A protein and the small-molecule ligand that binds it are described below.
Small molecule (SMILES): O=c1ccn([C@@H]2O[C@H](CO)[C@@H](OP(=O)(O)O)[C@H]2F)c(=O)[nH]1

Sequence of chain 1.B:
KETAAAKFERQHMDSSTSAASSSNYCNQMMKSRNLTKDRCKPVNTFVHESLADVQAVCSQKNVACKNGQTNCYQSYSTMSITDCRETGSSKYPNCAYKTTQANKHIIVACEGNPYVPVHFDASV

Binding-site contacts:
Ligand atom C4 contacts residue PHE120 of chain 1.B at 3.8 Å (hydrophobic).
Ligand atom O4 contacts residue ALA122 of chain 1.B at 3.9 Å.
Ligand atom P contacts residue GLN11 of chain 1.B at 3.9 Å.
Ligand atom C4' contacts residue LYS41 of chain 1.B at 3.9 Å.
Ligand atom C2 contacts residue ASN44 of chain 1.B at 3.9 Å.
Ligand atom O2P contacts residue GLN11 of chain 1.B at 3.1 Å (h-bond).
Ligand atom O2 contacts residue ASN44 of chain 1.B at 3.1 Å.
Ligand atom C2 contacts residue PHE120 of chain 1.B at 3.7 Å (hydrophobic).
Ligand atom F2' contacts residue HIS12 of chain 1.B at 2.8 Å.
Ligand atom O2 contacts residue VAL43 of chain 1.B at 3.8 Å.
Ligand atom C1' contacts residue VAL43 of chain 1.B at 3.3 Å (hydrophobic).
Ligand atom C2' contacts residue HIS12 of chain 1.B at 3.6 Å.
Ligand atom C2 contacts residue VAL43 of chain 1.B at 4.0 Å (hydrophobic).
Ligand atom C5' contacts residue LYS66 of chain 1.B at 3.9 Å.
Ligand atom O3P contacts residue GLN11 of chain 1.B at 3.7 Å.
Ligand atom C2' contacts residue PHE120 of chain 1.B at 3.5 Å (hydrophobic).
Ligand atom C3' contacts residue PHE120 of chain 1.B at 3.8 Å (hydrophobic).
Ligand atom O4 contacts residue PHE120 of chain 1.B at 3.7 Å.
Ligand atom O3P contacts residue HIS119 of chain 1.B at 3.7 Å.
Ligand atom O5' contacts residue LYS66 of chain 1.B at 2.7 Å (salt-bridge).
Ligand atom P contacts residue HIS119 of chain 1.B at 3.8 Å.
Ligand atom N1 contacts residue VAL43 of chain 1.B at 3.8 Å.
Ligand atom O3P contacts residue HIS12 of chain 1.B at 2.8 Å (h-bond).
Ligand atom O4 contacts residue THR45 of chain 1.B at 3.6 Å (h-bond).
Ligand atom C2 contacts residue THR45 of chain 1.B at 3.4 Å.
Ligand atom C5 contacts residue ASP121 of chain 1.B at 3.7 Å.
Ligand atom N3 contacts residue PHE120 of chain 1.B at 3.4 Å.
Ligand atom C4 contacts residue THR45 of chain 1.B at 3.6 Å.
Ligand atom F2' contacts residue LYS41 of chain 1.B at 3.2 Å.
Ligand atom O3P contacts residue PHE120 of chain 1.B at 2.9 Å (h-bond).
Ligand atom O3' contacts residue LYS41 of chain 1.B at 3.3 Å (salt-bridge).
Ligand atom O2P contacts residue HIS119 of chain 1.B at 4.0 Å.
Ligand atom C6 contacts residue LYS66 of chain 1.B at 3.9 Å.
Ligand atom N3 contacts residue THR45 of chain 1.B at 2.7 Å (h-bond).
Ligand atom O2 contacts residue HIS12 of chain 1.B at 3.4 Å.
Ligand atom O2 contacts residue PHE120 of chain 1.B at 3.9 Å.
Ligand atom F2' contacts residue ASN44 of chain 1.B at 3.9 Å.
Ligand atom O2 contacts residue THR45 of chain 1.B at 2.7 Å (h-bond).
Ligand atom C2' contacts residue LYS41 of chain 1.B at 4.0 Å.
Ligand atom O1P contacts residue HIS119 of chain 1.B at 2.7 Å (h-bond).